Sequence of chain 1.D:
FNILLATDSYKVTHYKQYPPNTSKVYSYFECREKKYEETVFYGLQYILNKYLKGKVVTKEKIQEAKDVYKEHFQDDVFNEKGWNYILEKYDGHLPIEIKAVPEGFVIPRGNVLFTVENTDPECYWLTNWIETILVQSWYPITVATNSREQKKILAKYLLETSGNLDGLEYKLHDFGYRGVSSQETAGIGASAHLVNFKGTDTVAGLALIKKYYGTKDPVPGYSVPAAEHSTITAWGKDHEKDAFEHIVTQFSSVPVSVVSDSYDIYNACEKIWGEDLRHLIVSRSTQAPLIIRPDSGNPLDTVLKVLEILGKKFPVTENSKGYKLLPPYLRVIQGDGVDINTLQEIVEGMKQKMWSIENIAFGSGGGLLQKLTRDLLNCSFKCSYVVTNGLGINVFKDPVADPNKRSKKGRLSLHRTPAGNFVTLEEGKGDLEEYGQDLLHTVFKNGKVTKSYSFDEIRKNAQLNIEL

This small molecule binds to this protein.
Small molecule (SMILES): O=C(NCc1cccnc1)Nc1ccc(CN2C(=O)c3ccccc3C2=O)cc1

Sequence of chain 1.C:
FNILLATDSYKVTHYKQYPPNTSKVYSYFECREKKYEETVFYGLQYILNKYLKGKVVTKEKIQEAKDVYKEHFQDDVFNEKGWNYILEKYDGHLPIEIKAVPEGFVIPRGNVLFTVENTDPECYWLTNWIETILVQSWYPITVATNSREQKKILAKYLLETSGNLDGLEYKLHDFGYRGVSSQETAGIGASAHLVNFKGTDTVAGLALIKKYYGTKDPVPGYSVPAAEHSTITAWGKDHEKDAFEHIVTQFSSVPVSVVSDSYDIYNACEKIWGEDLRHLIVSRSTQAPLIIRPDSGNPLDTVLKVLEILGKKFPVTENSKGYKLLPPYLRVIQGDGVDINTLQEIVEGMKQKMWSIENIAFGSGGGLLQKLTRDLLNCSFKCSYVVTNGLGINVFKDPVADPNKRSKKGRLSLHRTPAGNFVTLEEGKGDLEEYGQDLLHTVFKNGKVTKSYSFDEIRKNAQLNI

Binding-site contacts:
Ligand atom C3 contacts residue PHE193 of chain 1.C at 3.4 Å (hydrophobic).
Ligand atom C7 contacts residue TYR18 of chain 1.D at 3.8 Å (hydrophobic).
Ligand atom C17 contacts residue TYR18 of chain 1.D at 3.5 Å (hydrophobic).
Ligand atom C17 contacts residue ASP219 of chain 1.C at 3.2 Å.
Ligand atom N4 contacts residue PHE193 of chain 1.C at 3.8 Å.
Ligand atom C15 contacts residue PHE193 of chain 1.C at 3.7 Å (hydrophobic).
Ligand atom C3 contacts residue SER275 of chain 1.C at 3.6 Å.
Ligand atom O29 contacts residue ALA379 of chain 1.C at 3.6 Å.
Ligand atom C17 contacts residue PHE193 of chain 1.C at 3.7 Å (hydrophobic).
Ligand atom O5 contacts residue ARG311 of chain 1.C at 3.6 Å.
Ligand atom N14 contacts residue TYR18 of chain 1.D at 3.8 Å.
Ligand atom C16 contacts residue ASP219 of chain 1.C at 3.4 Å.
Ligand atom C25 contacts residue PRO273 of chain 1.C at 3.7 Å (hydrophobic).
Ligand atom C26 contacts residue PRO307 of chain 1.C at 3.6 Å (hydrophobic).
Ligand atom C16 contacts residue TYR18 of chain 1.D at 3.4 Å (hydrophobic).
Ligand atom C8 contacts residue VAL242 of chain 1.C at 3.5 Å (hydrophobic).
Ligand atom N4 contacts residue ALA244 of chain 1.C at 3.4 Å.
Ligand atom C11 contacts residue ILE351 of chain 1.C at 3.6 Å (hydrophobic).
Ligand atom C8 contacts residue HIS191 of chain 1.C at 3.5 Å.
Ligand atom C13 contacts residue ARG311 of chain 1.C at 3.3 Å.
Ligand atom C18 contacts residue TYR188 of chain 1.C at 3.8 Å (hydrophobic).
Ligand atom C3 contacts residue ALA244 of chain 1.C at 3.7 Å (hydrophobic).
Ligand atom C22 contacts residue ILE309 of chain 1.C at 3.7 Å (hydrophobic).
Ligand atom C15 contacts residue TYR18 of chain 1.D at 3.9 Å (hydrophobic).
Ligand atom C1 contacts residue VAL242 of chain 1.C at 3.7 Å (hydrophobic).
Ligand atom N14 contacts residue PHE193 of chain 1.C at 3.9 Å.
Ligand atom N2 contacts residue PHE193 of chain 1.C at 3.8 Å.
Ligand atom C15 contacts residue ARG196 of chain 1.C at 3.4 Å.
Ligand atom C9 contacts residue VAL242 of chain 1.C at 3.8 Å (hydrophobic).
Ligand atom C6 contacts residue TYR18 of chain 1.D at 3.8 Å (hydrophobic).
Ligand atom O29 contacts residue ILE309 of chain 1.C at 3.8 Å.
Ligand atom O5 contacts residue SER275 of chain 1.C at 2.9 Å (h-bond).
Ligand atom C6 contacts residue ARG311 of chain 1.C at 3.5 Å.
Ligand atom C24 contacts residue PRO273 of chain 1.C at 3.8 Å (hydrophobic).
Ligand atom C23 contacts residue ILE309 of chain 1.C at 3.6 Å (hydrophobic).
Ligand atom C16 contacts residue PHE193 of chain 1.C at 3.6 Å (hydrophobic).
Ligand atom O28 contacts residue VAL242 of chain 1.C at 3.6 Å.
Ligand atom C12 contacts residue SER275 of chain 1.C at 3.7 Å.
Ligand atom O5 contacts residue PHE193 of chain 1.C at 3.2 Å.
Ligand atom C9 contacts residue HIS191 of chain 1.C at 3.3 Å.